Binding-site contacts:
Ligand atom N2 contacts residue ASN165 of chain 1.B at 2.9 Å (h-bond).
Ligand atom C7 contacts residue ASN165 of chain 1.B at 3.2 Å.
Ligand atom C4 contacts residue ASN165 of chain 1.B at 4.2 Å.
Ligand atom C8 contacts residue ASN165 of chain 1.B at 3.9 Å.
Ligand atom C3 contacts residue ASN165 of chain 1.B at 3.8 Å.
Ligand atom C5 contacts residue ASN165 of chain 1.B at 3.6 Å.
Ligand atom C2 contacts residue ASN165 of chain 1.B at 2.5 Å.
Ligand atom O5 contacts residue ASN165 of chain 1.B at 2.4 Å (h-bond).
Ligand atom C1 contacts residue ASN165 of chain 1.B at 1.4 Å.
Ligand atom O7 contacts residue ASN165 of chain 1.B at 3.4 Å (h-bond).

The small molecule below binds the protein below.
Small molecule (SMILES): CC(=O)N[C@@H]1[C@@H](O)[C@H](O)[C@@H](CO)O[C@H]1O

Sequence of chain 1.B:
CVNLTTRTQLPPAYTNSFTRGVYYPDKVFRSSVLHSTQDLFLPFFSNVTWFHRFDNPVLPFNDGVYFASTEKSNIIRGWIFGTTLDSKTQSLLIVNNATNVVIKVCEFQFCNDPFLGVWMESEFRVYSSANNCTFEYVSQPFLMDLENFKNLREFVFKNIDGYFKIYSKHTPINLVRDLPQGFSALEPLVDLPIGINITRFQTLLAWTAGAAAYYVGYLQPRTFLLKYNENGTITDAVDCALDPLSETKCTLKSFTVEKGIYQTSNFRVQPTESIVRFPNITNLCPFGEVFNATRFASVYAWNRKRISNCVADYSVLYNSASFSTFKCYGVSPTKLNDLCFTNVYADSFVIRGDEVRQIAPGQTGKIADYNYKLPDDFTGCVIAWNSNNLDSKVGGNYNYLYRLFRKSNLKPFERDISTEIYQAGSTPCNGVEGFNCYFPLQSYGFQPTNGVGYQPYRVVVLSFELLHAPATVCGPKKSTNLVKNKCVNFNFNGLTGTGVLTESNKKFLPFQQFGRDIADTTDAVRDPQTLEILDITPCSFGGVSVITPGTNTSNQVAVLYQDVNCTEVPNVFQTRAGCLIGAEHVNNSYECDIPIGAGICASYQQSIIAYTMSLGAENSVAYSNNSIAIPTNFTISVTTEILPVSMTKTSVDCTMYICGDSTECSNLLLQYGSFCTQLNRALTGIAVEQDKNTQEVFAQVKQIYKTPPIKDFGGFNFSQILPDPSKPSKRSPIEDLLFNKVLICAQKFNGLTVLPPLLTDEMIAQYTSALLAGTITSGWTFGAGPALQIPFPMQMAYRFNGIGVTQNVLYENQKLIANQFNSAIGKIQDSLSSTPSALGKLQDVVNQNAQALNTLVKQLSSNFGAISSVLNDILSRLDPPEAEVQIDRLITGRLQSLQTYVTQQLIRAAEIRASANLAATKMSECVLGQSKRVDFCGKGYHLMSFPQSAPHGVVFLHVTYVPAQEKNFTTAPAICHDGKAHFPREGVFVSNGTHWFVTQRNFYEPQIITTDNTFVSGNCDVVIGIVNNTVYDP